The small molecule below binds the protein below.
Small molecule (SMILES): CCN(CC)c1ccc2c(c1)Oc1cc(N(CC)CC)ccc1C2c1ccccc1C(=O)OCCOCCOCCn1cc(CO[C@H]2O[C@H](CO)[C@@H](O)[C@H](O)[C@@H]2O)nn1

Sequence of chain 1.A:
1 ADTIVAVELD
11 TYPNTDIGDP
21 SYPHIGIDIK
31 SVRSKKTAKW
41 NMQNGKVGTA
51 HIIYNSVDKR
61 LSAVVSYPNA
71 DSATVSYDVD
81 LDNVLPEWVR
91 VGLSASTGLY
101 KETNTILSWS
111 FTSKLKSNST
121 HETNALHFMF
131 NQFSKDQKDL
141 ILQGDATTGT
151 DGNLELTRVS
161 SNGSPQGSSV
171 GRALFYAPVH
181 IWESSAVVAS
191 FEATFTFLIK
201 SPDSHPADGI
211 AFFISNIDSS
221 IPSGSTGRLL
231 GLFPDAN

Binding-site contacts:
Ligand atom C6M contacts residue TYR12 of chain 1.A at 3.6 Å (hydrophobic).
Ligand atom C5T contacts residue TYR12 of chain 1.A at 3.6 Å (hydrophobic).
Ligand atom C5M contacts residue TYR12 of chain 1.A at 3.6 Å (hydrophobic).
Ligand atom C3C contacts residue TYR100 of chain 1.A at 3.4 Å (hydrophobic).
Ligand atom C6M contacts residue ALA207 of chain 1.A at 3.5 Å (hydrophobic).
Ligand atom O6M contacts residue LEU99 of chain 1.A at 3.2 Å (h-bond).
Ligand atom O6M contacts residue TYR100 of chain 1.A at 2.9 Å (h-bond).
Ligand atom O6M contacts residue ASP208 of chain 1.A at 2.8 Å (salt-bridge).
Ligand atom O4M contacts residue ARG228 of chain 1.A at 3.1 Å (salt-bridge).
Ligand atom C4M contacts residue ARG228 of chain 1.A at 3.7 Å.
Ligand atom N1T contacts residue TYR12 of chain 1.A at 2.9 Å (h-bond).
Ligand atom C8 contacts residue ASP16 of chain 1.A at 3.3 Å.
Ligand atom O3M contacts residue ARG228 of chain 1.A at 3.3 Å (salt-bridge).
Ligand atom C1M contacts residue LEU99 of chain 1.A at 3.8 Å (hydrophobic).
Ligand atom O4M contacts residue GLY227 of chain 1.A at 3.8 Å.
Ligand atom C6C contacts residue LEU99 of chain 1.A at 3.7 Å (hydrophobic).
Ligand atom O7P contacts residue LEU99 of chain 1.A at 3.7 Å.
Ligand atom O6M contacts residue ALA207 of chain 1.A at 3.2 Å.
Ligand atom C5C contacts residue LEU99 of chain 1.A at 3.5 Å (hydrophobic).
Ligand atom C24 contacts residue TYR100 of chain 1.A at 3.4 Å (hydrophobic).
Ligand atom C4C contacts residue LEU99 of chain 1.A at 3.9 Å (hydrophobic).
Ligand atom O2M contacts residue GLY98 of chain 1.A at 3.8 Å.
Ligand atom C12 contacts residue TYR12 of chain 1.A at 3.5 Å (hydrophobic).
Ligand atom C4M contacts residue GLY227 of chain 1.A at 3.9 Å.
Ligand atom O4M contacts residue ASN14 of chain 1.A at 3.0 Å (h-bond).
Ligand atom N2T contacts residue TYR12 of chain 1.A at 4.0 Å.
Ligand atom O1B contacts residue TYR100 of chain 1.A at 3.8 Å.
Ligand atom O4M contacts residue TYR12 of chain 1.A at 3.8 Å.
Ligand atom C4M contacts residue ASP208 of chain 1.A at 3.4 Å.
Ligand atom O2M contacts residue LEU99 of chain 1.A at 3.5 Å (h-bond).
Ligand atom O4M contacts residue ASP208 of chain 1.A at 2.5 Å (salt-bridge).
Ligand atom C6M contacts residue TYR100 of chain 1.A at 3.5 Å (hydrophobic).
Ligand atom C23 contacts residue LEU99 of chain 1.A at 3.5 Å (hydrophobic).
Ligand atom C6M contacts residue ASP208 of chain 1.A at 3.8 Å.
Ligand atom O3M contacts residue GLY227 of chain 1.A at 3.8 Å.
Ligand atom O6M contacts residue GLY98 of chain 1.A at 3.2 Å.
Ligand atom O5M contacts residue LEU99 of chain 1.A at 3.2 Å (h-bond).
Ligand atom C23 contacts residue TYR100 of chain 1.A at 3.7 Å (hydrophobic).
Ligand atom C1 contacts residue TYR12 of chain 1.A at 3.8 Å (hydrophobic).
Ligand atom C14 contacts residue LEU99 of chain 1.A at 3.7 Å (hydrophobic).